Binding-site contacts:
Ligand atom C3 contacts residue ASN600 of chain 1.C at 3.8 Å.
Ligand atom C1 contacts residue ASN600 of chain 1.C at 1.4 Å.
Ligand atom C2 contacts residue ASN600 of chain 1.C at 2.5 Å.
Ligand atom C7 contacts residue ASN600 of chain 1.C at 3.4 Å.
Ligand atom O7 contacts residue ASN600 of chain 1.C at 3.5 Å (h-bond).
Ligand atom N2 contacts residue ASN600 of chain 1.C at 2.9 Å (h-bond).
Ligand atom C5 contacts residue ASN600 of chain 1.C at 3.7 Å.
Ligand atom O5 contacts residue ASN600 of chain 1.C at 2.4 Å (h-bond).
Ligand atom C4 contacts residue ASN600 of chain 1.C at 4.2 Å.

This protein binds this small molecule.
Small molecule (SMILES): CC(=O)N[C@@H]1[C@@H](O)[C@H](O)[C@@H](CO)O[C@H]1O

Sequence of chain 1.C:
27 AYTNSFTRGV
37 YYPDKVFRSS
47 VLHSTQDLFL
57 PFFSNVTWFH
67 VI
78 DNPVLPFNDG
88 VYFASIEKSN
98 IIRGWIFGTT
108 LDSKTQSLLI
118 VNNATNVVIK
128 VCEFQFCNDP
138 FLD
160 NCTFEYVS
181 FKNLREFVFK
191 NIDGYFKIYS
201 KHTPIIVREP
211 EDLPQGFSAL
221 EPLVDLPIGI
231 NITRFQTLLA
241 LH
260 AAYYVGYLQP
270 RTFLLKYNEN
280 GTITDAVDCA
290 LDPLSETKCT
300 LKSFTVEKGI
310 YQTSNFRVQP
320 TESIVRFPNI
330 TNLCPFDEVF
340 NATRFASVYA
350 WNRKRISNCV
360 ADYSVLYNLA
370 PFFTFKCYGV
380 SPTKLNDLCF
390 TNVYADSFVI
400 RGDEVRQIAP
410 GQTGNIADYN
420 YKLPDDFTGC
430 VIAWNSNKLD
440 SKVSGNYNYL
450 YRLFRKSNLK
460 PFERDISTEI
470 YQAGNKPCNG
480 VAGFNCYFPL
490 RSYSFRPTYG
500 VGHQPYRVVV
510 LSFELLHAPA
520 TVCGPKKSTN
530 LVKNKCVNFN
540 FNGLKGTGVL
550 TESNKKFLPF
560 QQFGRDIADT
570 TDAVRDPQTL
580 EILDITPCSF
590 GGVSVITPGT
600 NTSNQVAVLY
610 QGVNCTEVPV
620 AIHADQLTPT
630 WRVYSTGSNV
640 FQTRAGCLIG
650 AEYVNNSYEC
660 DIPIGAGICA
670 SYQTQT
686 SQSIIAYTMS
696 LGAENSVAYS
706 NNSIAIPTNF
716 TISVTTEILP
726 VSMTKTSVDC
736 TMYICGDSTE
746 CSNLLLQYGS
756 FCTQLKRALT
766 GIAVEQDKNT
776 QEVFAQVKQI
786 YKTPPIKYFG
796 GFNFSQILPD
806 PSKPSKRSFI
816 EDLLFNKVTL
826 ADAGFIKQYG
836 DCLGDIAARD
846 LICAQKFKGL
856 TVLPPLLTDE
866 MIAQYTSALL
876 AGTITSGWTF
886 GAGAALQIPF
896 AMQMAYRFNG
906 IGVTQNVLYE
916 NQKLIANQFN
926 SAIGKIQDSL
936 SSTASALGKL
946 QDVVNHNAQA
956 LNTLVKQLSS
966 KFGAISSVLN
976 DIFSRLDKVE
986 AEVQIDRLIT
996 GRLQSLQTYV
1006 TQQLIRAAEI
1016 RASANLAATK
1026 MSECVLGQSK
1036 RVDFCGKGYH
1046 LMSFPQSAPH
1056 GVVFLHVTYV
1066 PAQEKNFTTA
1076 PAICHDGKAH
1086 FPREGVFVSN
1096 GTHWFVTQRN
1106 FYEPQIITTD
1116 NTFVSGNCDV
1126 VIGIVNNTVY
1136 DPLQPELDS